Sequence of chain 1.A:
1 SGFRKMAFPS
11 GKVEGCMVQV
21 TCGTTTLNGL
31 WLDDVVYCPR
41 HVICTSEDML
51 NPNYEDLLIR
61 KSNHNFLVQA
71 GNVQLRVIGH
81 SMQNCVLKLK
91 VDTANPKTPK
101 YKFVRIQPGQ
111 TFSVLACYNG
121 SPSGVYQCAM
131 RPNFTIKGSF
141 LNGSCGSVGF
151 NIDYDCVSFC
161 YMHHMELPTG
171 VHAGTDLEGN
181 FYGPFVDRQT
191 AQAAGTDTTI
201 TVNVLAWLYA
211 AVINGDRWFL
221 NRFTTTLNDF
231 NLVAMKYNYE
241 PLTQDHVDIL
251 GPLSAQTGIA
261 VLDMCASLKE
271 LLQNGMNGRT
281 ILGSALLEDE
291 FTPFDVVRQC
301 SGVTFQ

Sequence of chain 2.A:
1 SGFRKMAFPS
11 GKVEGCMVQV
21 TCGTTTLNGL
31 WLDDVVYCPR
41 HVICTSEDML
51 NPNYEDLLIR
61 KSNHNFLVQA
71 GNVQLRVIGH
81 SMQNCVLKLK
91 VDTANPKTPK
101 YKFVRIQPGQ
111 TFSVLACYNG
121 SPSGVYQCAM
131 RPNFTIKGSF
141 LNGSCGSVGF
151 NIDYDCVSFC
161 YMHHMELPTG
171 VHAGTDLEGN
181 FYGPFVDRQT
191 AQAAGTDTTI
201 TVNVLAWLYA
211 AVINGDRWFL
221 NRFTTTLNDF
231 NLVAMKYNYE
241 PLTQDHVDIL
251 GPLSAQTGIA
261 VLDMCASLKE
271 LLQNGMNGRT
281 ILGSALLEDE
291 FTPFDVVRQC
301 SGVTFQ

The small molecule below binds the protein below.
Small molecule (SMILES): CNC(=O)c1cc(Br)cc([N+](=O)[O-])c1N1CC[C@@]2(CN(C(=O)c3cncc4cc(O)ccc34)C[C@@H]2c2ccccc2)C1

Binding-site contacts:
Ligand atom C16 contacts residue GLU166 of chain 1.A at 3.6 Å.
Ligand atom O1 contacts residue GLU166 of chain 1.A at 2.8 Å (salt-bridge).
Ligand atom O1 contacts residue MET165 of chain 1.A at 3.6 Å.
Ligand atom O2 contacts residue GLN189 of chain 1.A at 3.2 Å (h-bond).
Ligand atom N2 contacts residue GLN189 of chain 1.A at 3.6 Å.
Ligand atom C30 contacts residue HIS41 of chain 1.A at 3.3 Å.
Ligand atom O4 contacts residue ASN142 of chain 1.A at 3.3 Å (h-bond).
Ligand atom C18 contacts residue GLU166 of chain 1.A at 3.5 Å.
Ligand atom N1 contacts residue GLU166 of chain 1.A at 3.2 Å (salt-bridge).
Ligand atom C5 contacts residue GLN189 of chain 1.A at 3.5 Å.
Ligand atom C7 contacts residue GLN189 of chain 1.A at 3.4 Å.
Ligand atom C4 contacts residue GLN189 of chain 1.A at 3.7 Å.
Ligand atom N5 contacts residue SER144 of chain 1.A at 3.4 Å (h-bond).
Ligand atom C8 contacts residue GLN189 of chain 1.A at 3.6 Å.
Ligand atom C3 contacts residue GLU166 of chain 1.A at 3.5 Å.
Ligand atom C2 contacts residue GLU166 of chain 1.A at 3.1 Å.
Ligand atom O3 contacts residue MET49 of chain 1.A at 3.2 Å.
Ligand atom C15 contacts residue LEU141 of chain 1.A at 3.6 Å (hydrophobic).
Ligand atom O2 contacts residue ASP187 of chain 1.A at 3.6 Å.
Ligand atom C28 contacts residue CYS44 of chain 1.A at 3.6 Å (hydrophobic).
Ligand atom C16 contacts residue PHE140 of chain 1.A at 3.5 Å (hydrophobic).
Ligand atom BR1 contacts residue GLN192 of chain 1.A at 3.6 Å.
Ligand atom C22 contacts residue ASN142 of chain 1.A at 3.6 Å.
Ligand atom C29 contacts residue MET49 of chain 1.A at 3.5 Å (hydrophobic).
Ligand atom N2 contacts residue MET49 of chain 1.A at 3.5 Å.
Ligand atom O2 contacts residue MET49 of chain 1.A at 3.0 Å.
Ligand atom C15 contacts residue SER144 of chain 1.A at 3.3 Å.
Ligand atom N5 contacts residue HIS163 of chain 1.A at 2.8 Å (h-bond).
Ligand atom C6 contacts residue GLN189 of chain 1.A at 3.3 Å.
Ligand atom BR1 contacts residue THR190 of chain 1.A at 3.6 Å.
Ligand atom N4 contacts residue CYS145 of chain 1.A at 3.5 Å (h-bond).
Ligand atom O4 contacts residue GLY143 of chain 1.A at 2.7 Å (h-bond).
Ligand atom C13 contacts residue CYS145 of chain 1.A at 3.5 Å (hydrophobic).
Ligand atom C4 contacts residue GLU166 of chain 1.A at 3.1 Å.
Ligand atom C6 contacts residue ARG188 of chain 1.A at 3.3 Å.
Ligand atom C21 contacts residue ASN142 of chain 1.A at 3.4 Å.
Ligand atom O4 contacts residue CYS145 of chain 1.A at 3.7 Å.
Ligand atom C14 contacts residue LEU141 of chain 1.A at 3.7 Å (hydrophobic).
Ligand atom O2 contacts residue ARG188 of chain 1.A at 3.0 Å.
Ligand atom C15 contacts residue HIS163 of chain 1.A at 3.3 Å.